The small molecule below binds the protein below.
Small molecule (SMILES): CC(=O)N[C@H]1[C@H](O[C@H]2[C@H](O)[C@@H](NC(C)=O)CO[C@@H]2CO)O[C@H](CO)[C@@H](O[C@@H]2O[C@H](CO)[C@@H](O)[C@H](O)[C@@H]2O)[C@@H]1O

Binding-site contacts:
Ligand atom O7 contacts residue VAL439 of chain 1.D at 3.7 Å.
Ligand atom C6 contacts residue GLY373 of chain 1.D at 3.9 Å.
Ligand atom C3 contacts residue SER440 of chain 1.D at 3.9 Å.
Ligand atom O7 contacts residue ASN257 of chain 1.D at 3.9 Å.
Ligand atom C7 contacts residue ASN257 of chain 1.D at 3.7 Å.
Ligand atom O5 contacts residue CYS438 of chain 1.D at 3.5 Å.
Ligand atom O6 contacts residue VAL439 of chain 1.D at 3.1 Å (h-bond).
Ligand atom C5 contacts residue ASN257 of chain 1.D at 3.6 Å.
Ligand atom C3 contacts residue CYS438 of chain 1.D at 4.0 Å (hydrophobic).
Ligand atom C1 contacts residue SER440 of chain 1.D at 3.5 Å.
Ligand atom C5 contacts residue VAL439 of chain 1.D at 1.4 Å (hydrophobic).
Ligand atom C6 contacts residue VAL439 of chain 1.D at 1.8 Å (hydrophobic).
Ligand atom N2 contacts residue VAL439 of chain 1.D at 4.0 Å.
Ligand atom C4 contacts residue VAL439 of chain 1.D at 2.7 Å (hydrophobic).
Ligand atom O5 contacts residue VAL439 of chain 1.D at 2.4 Å (h-bond).
Ligand atom O7 contacts residue SER440 of chain 1.D at 2.9 Å (h-bond).
Ligand atom O4 contacts residue VAL439 of chain 1.D at 3.1 Å (h-bond).
Ligand atom C3 contacts residue ASN257 of chain 1.D at 3.8 Å.
Ligand atom O4 contacts residue CYS438 of chain 1.D at 3.2 Å.
Ligand atom C8 contacts residue VAL439 of chain 1.D at 3.6 Å (hydrophobic).
Ligand atom C1 contacts residue CYS438 of chain 1.D at 3.9 Å (hydrophobic).
Ligand atom C5 contacts residue SER440 of chain 1.D at 3.5 Å.
Ligand atom C2 contacts residue ASN257 of chain 1.D at 2.5 Å.
Ligand atom O6 contacts residue GLY373 of chain 1.D at 3.3 Å.
Ligand atom O3 contacts residue CYS438 of chain 1.D at 3.9 Å.
Ligand atom O7 contacts residue ASN371 of chain 1.D at 3.8 Å.
Ligand atom O5 contacts residue ASN257 of chain 1.D at 2.3 Å (h-bond).
Ligand atom C7 contacts residue SER440 of chain 1.D at 4.0 Å.
Ligand atom C1 contacts residue VAL439 of chain 1.D at 3.3 Å (hydrophobic).
Ligand atom C8 contacts residue ASN371 of chain 1.D at 3.7 Å.
Ligand atom C8 contacts residue VAL249 of chain 1.D at 3.6 Å (hydrophobic).
Ligand atom C1 contacts residue ASN257 of chain 1.D at 1.4 Å.
Ligand atom C3 contacts residue VAL439 of chain 1.D at 3.5 Å (hydrophobic).
Ligand atom C2 contacts residue VAL439 of chain 1.D at 4.1 Å (hydrophobic).
Ligand atom O5 contacts residue SER440 of chain 1.D at 3.6 Å.
Ligand atom C7 contacts residue VAL439 of chain 1.D at 3.8 Å (hydrophobic).
Ligand atom N2 contacts residue PRO207 of chain 1.D at 3.6 Å.
Ligand atom N2 contacts residue ASN257 of chain 1.D at 3.0 Å (h-bond).
Ligand atom C8 contacts residue PRO207 of chain 1.D at 3.7 Å (hydrophobic).
Ligand atom C6 contacts residue SER440 of chain 1.D at 3.9 Å.

Sequence of chain 1.D:
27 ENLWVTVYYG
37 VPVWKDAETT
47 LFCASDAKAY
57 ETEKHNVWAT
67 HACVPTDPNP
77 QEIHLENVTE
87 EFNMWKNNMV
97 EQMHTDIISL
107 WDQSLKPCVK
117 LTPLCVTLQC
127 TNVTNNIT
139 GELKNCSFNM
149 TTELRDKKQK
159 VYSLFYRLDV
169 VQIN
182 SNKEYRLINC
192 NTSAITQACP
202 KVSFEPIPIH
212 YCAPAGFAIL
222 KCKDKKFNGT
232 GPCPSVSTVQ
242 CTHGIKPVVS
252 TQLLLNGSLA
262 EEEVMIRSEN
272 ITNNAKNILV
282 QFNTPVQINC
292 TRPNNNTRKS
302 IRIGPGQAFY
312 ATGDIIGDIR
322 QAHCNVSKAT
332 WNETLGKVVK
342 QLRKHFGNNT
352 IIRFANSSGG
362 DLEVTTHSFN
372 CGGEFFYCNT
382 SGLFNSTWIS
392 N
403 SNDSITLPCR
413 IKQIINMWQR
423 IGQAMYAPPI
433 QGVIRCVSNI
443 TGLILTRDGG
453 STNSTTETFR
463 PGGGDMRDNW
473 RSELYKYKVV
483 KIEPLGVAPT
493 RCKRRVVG